Sequence of chain 1.L:
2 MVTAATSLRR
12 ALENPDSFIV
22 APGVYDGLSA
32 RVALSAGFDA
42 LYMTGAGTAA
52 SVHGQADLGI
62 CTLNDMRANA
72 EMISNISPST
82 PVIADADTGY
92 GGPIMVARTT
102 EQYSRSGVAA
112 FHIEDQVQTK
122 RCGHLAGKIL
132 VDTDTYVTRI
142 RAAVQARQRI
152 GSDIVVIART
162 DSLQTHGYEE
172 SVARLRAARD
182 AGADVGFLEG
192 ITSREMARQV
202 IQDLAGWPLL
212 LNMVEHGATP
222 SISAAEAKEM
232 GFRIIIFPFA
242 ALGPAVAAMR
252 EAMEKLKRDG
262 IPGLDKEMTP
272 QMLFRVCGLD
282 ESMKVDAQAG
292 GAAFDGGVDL

Binding-site contacts:
Ligand atom C1 contacts residue THR45 of chain 1.L at 3.3 Å.
Ligand atom O6 contacts residue HIS125 of chain 1.L at 3.2 Å.
Ligand atom O1 contacts residue GLY46 of chain 1.L at 2.6 Å (h-bond).
Ligand atom O3 contacts residue ASP86 of chain 1.L at 3.4 Å (salt-bridge).
Ligand atom O1 contacts residue TYR43 of chain 1.L at 3.4 Å (h-bond).
Ligand atom C1 contacts residue GLY46 of chain 1.L at 3.6 Å.
Ligand atom C1 contacts residue ASP86 of chain 1.L at 3.3 Å.
Ligand atom O6 contacts residue ASN213 of chain 1.L at 2.9 Å (h-bond).
Ligand atom O3 contacts residue TYR43 of chain 1.L at 3.8 Å.
Ligand atom O6 contacts residue GLU190 of chain 1.L at 2.7 Å (salt-bridge).
Ligand atom O2 contacts residue TYR43 of chain 1.L at 3.0 Å (h-bond).
Ligand atom C2 contacts residue ASP86 of chain 1.L at 3.8 Å.
Ligand atom O1 contacts residue THR45 of chain 1.L at 3.2 Å (h-bond).
Ligand atom C1 contacts residue MN1 of chain 1.PA at 3.1 Å.
Ligand atom C4 contacts residue ARG160 of chain 1.L at 3.9 Å.
Ligand atom O4 contacts residue ASN213 of chain 1.L at 3.1 Å (h-bond).
Ligand atom O5 contacts residue CYS123 of chain 1.L at 3.3 Å (h-bond).
Ligand atom F1 contacts residue CYS123 of chain 1.L at 3.6 Å.
Ligand atom O5 contacts residue GLU190 of chain 1.L at 3.4 Å (salt-bridge).
Ligand atom F1 contacts residue ASP58 of chain 1.L at 3.6 Å.
Ligand atom C2 contacts residue MN1 of chain 1.PA at 3.1 Å.
Ligand atom F1 contacts residue ALA47 of chain 1.L at 3.4 Å.
Ligand atom F2 contacts residue ASN213 of chain 1.L at 3.8 Å.
Ligand atom O1 contacts residue ALA47 of chain 1.L at 3.0 Å (h-bond).
Ligand atom C4 contacts residue CYS123 of chain 1.L at 3.8 Å (hydrophobic).
Ligand atom O3 contacts residue ARG160 of chain 1.L at 2.8 Å (salt-bridge).
Ligand atom O1 contacts residue ASP86 of chain 1.L at 2.5 Å (salt-bridge).
Ligand atom O4 contacts residue TYR43 of chain 1.L at 2.9 Å (h-bond).
Ligand atom O2 contacts residue PRO239 of chain 1.L at 3.3 Å.
Ligand atom C4 contacts residue GLY124 of chain 1.L at 3.4 Å.
Ligand atom C1 contacts residue TYR43 of chain 1.L at 2.9 Å (hydrophobic).
Ligand atom O2 contacts residue THR45 of chain 1.L at 2.7 Å (h-bond).
Ligand atom O1 contacts residue MN1 of chain 1.PA at 2.4 Å.
Ligand atom O4 contacts residue PRO239 of chain 1.L at 3.8 Å.
Ligand atom C4 contacts residue GLU190 of chain 1.L at 3.4 Å.
Ligand atom O3 contacts residue MN1 of chain 1.PA at 2.2 Å.
Ligand atom C2 contacts residue TYR43 of chain 1.L at 3.3 Å (hydrophobic).
Ligand atom O5 contacts residue ARG160 of chain 1.L at 3.2 Å (salt-bridge).
Ligand atom O5 contacts residue GLY124 of chain 1.L at 2.2 Å (h-bond).
Ligand atom F2 contacts residue PRO239 of chain 1.L at 3.3 Å.

A protein and the small-molecule ligand that binds it are described below.
Small molecule (SMILES): O=C(O)C(O)(O)C(F)(F)C(=O)O